Sequence of chain 1.B:
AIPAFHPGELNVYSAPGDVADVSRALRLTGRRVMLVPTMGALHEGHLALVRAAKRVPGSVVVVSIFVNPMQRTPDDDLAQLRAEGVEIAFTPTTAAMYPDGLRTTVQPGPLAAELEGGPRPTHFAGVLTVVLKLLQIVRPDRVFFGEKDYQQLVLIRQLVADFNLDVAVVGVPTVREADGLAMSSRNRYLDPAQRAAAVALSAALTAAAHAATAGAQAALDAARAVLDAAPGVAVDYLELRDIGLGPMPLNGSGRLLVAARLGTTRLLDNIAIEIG

Binding-site contacts:
Ligand atom OAI contacts residue THR39 of chain 1.B at 3.2 Å.
Ligand atom CAD contacts residue VAL142 of chain 1.B at 4.0 Å (hydrophobic).
Ligand atom OAH contacts residue PHE157 of chain 1.B at 4.3 Å.
Ligand atom OAB contacts residue THR39 of chain 1.B at 3.5 Å.
Ligand atom OAH contacts residue PRO38 of chain 1.B at 4.3 Å.
Ligand atom OAB contacts residue HIS47 of chain 1.B at 3.2 Å (h-bond).
Ligand atom CAE contacts residue VAL143 of chain 1.B at 4.2 Å (hydrophobic).
Ligand atom OAH contacts residue GLN164 of chain 1.B at 2.8 Å (h-bond).
Ligand atom CAK contacts residue PRO38 of chain 1.B at 4.1 Å (hydrophobic).
Ligand atom OAB contacts residue GLY41 of chain 1.B at 4.3 Å.
Ligand atom OAI contacts residue PRO38 of chain 1.B at 3.3 Å (h-bond).
Ligand atom CAF contacts residue THR39 of chain 1.B at 3.8 Å.
Ligand atom CAJ contacts residue THR39 of chain 1.B at 4.0 Å.
Ligand atom CAC contacts residue VAL143 of chain 1.B at 3.5 Å (hydrophobic).
Ligand atom CAC contacts residue VAL139 of chain 1.B at 4.3 Å (hydrophobic).
Ligand atom CAF contacts residue PRO38 of chain 1.B at 3.8 Å (hydrophobic).
Ligand atom CAJ contacts residue HIS47 of chain 1.B at 3.5 Å.
Ligand atom CAM contacts residue PRO38 of chain 1.B at 4.3 Å (hydrophobic).
Ligand atom CAM contacts residue THR39 of chain 1.B at 4.2 Å.
Ligand atom CAL contacts residue PRO38 of chain 1.B at 3.6 Å (hydrophobic).
Ligand atom CAC contacts residue PRO38 of chain 1.B at 4.2 Å (hydrophobic).
Ligand atom CAM contacts residue MET40 of chain 1.B at 3.8 Å (hydrophobic).
Ligand atom OAI contacts residue MET40 of chain 1.B at 3.3 Å (h-bond).
Ligand atom CAK contacts residue PHE157 of chain 1.B at 4.2 Å (hydrophobic).
Ligand atom CAD contacts residue PRO38 of chain 1.B at 3.9 Å (hydrophobic).
Ligand atom CAC contacts residue PHE157 of chain 1.B at 4.2 Å (hydrophobic).
Ligand atom CAL contacts residue MET40 of chain 1.B at 3.9 Å (hydrophobic).
Ligand atom CAE contacts residue VAL139 of chain 1.B at 4.2 Å (hydrophobic).
Ligand atom CAC contacts residue VAL142 of chain 1.B at 4.1 Å (hydrophobic).
Ligand atom OAA contacts residue HIS47 of chain 1.B at 3.0 Å (h-bond).
Ligand atom CAE contacts residue PHE157 of chain 1.B at 3.7 Å (hydrophobic).
Ligand atom OAB contacts residue MET40 of chain 1.B at 2.7 Å (h-bond).
Ligand atom CAF contacts residue MET40 of chain 1.B at 3.8 Å (hydrophobic).
Ligand atom CAG contacts residue PRO38 of chain 1.B at 4.3 Å (hydrophobic).
Ligand atom CAL contacts residue THR39 of chain 1.B at 3.9 Å.
Ligand atom CAK contacts residue GLN164 of chain 1.B at 3.6 Å.
Ligand atom CAD contacts residue GLN72 of chain 1.B at 4.2 Å.
Ligand atom CAJ contacts residue MET40 of chain 1.B at 3.7 Å (hydrophobic).
Ligand atom CAE contacts residue GLN164 of chain 1.B at 3.5 Å.
Ligand atom CAG contacts residue GLN164 of chain 1.B at 3.8 Å.

This protein binds this small molecule.
Small molecule (SMILES): O=C(O)[C@@H]1COc2ccccc2O1